Sequence of chain 1.J:
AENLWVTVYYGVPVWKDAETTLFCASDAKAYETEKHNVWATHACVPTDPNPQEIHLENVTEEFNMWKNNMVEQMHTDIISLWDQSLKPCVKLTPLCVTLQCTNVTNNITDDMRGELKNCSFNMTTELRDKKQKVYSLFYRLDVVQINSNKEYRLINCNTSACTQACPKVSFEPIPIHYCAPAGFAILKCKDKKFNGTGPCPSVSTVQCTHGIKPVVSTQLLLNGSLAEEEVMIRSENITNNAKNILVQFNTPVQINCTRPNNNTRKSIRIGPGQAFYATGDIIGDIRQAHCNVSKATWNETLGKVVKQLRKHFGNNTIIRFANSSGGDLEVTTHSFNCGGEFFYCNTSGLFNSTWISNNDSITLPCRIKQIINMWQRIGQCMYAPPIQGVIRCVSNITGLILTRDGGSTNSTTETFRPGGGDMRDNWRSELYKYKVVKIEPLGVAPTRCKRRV

Binding-site contacts:
Ligand atom N2 contacts residue ASN204 of chain 1.J at 2.8 Å (h-bond).
Ligand atom C4 contacts residue ASN204 of chain 1.J at 4.3 Å.
Ligand atom C1 contacts residue ASN204 of chain 1.J at 1.4 Å.
Ligand atom C3 contacts residue ASN204 of chain 1.J at 3.8 Å.
Ligand atom O7 contacts residue ASN204 of chain 1.J at 3.3 Å (h-bond).
Ligand atom C5 contacts residue ASN204 of chain 1.J at 3.7 Å.
Ligand atom O7 contacts residue HIS321 of chain 1.J at 3.7 Å.
Ligand atom C8 contacts residue SER244 of chain 1.J at 3.7 Å.
Ligand atom C7 contacts residue ASN204 of chain 1.J at 3.2 Å.
Ligand atom O5 contacts residue ASN204 of chain 1.J at 2.4 Å (h-bond).
Ligand atom C8 contacts residue GLU245 of chain 1.J at 3.4 Å.
Ligand atom C2 contacts residue ASN204 of chain 1.J at 2.4 Å.
Ligand atom C8 contacts residue ASN204 of chain 1.J at 4.3 Å.

The protein below binds the small molecule below.
Small molecule (SMILES): CC(=O)N[C@H]1[C@H](O[C@H]2[C@H](O)[C@@H](NC(C)=O)CO[C@@H]2CO)O[C@H](CO)[C@@H](O)[C@@H]1O